Sequence of chain 59.G:
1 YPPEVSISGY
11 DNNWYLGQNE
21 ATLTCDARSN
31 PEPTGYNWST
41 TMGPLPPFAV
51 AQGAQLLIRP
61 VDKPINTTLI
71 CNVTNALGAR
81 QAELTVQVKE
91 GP

Binding-site contacts:
Ligand atom N2 contacts residue ASN72 of chain 59.G at 3.2 Å (h-bond).
Ligand atom O5 contacts residue ASN72 of chain 59.G at 2.4 Å (h-bond).
Ligand atom C1 contacts residue ASN72 of chain 59.G at 1.5 Å.
Ligand atom C5 contacts residue ASN72 of chain 59.G at 3.7 Å.
Ligand atom C7 contacts residue GLN81 of chain 59.G at 3.8 Å.
Ligand atom O7 contacts residue GLN81 of chain 59.G at 3.9 Å.
Ligand atom C2 contacts residue ASN72 of chain 59.G at 2.6 Å.
Ligand atom N2 contacts residue GLN81 of chain 59.G at 4.3 Å.
Ligand atom C6 contacts residue THR74 of chain 59.G at 3.7 Å.
Ligand atom C4 contacts residue ASN72 of chain 59.G at 4.3 Å.
Ligand atom C3 contacts residue ASN72 of chain 59.G at 4.0 Å.
Ligand atom O7 contacts residue ASN72 of chain 59.G at 3.3 Å (h-bond).
Ligand atom C8 contacts residue GLN81 of chain 59.G at 3.2 Å.
Ligand atom C5 contacts residue THR74 of chain 59.G at 3.9 Å.
Ligand atom C7 contacts residue ASN72 of chain 59.G at 3.5 Å.
Ligand atom C1 contacts residue ALA79 of chain 59.G at 4.3 Å (hydrophobic).
Ligand atom O5 contacts residue THR74 of chain 59.G at 4.0 Å.

This small molecule binds to this protein.
Small molecule (SMILES): CC(=O)N[C@@H]1[C@@H](O)[C@H](O)[C@@H](CO)O[C@H]1O